Sequence of chain 1.C:
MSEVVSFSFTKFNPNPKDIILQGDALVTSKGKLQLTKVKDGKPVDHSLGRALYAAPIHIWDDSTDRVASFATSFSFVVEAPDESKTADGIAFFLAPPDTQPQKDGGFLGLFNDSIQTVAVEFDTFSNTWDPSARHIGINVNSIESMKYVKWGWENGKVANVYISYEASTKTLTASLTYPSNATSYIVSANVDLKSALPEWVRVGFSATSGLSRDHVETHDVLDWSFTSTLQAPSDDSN

Binding-site contacts:
Ligand atom C3 contacts residue PHE128 of chain 1.C at 3.6 Å (hydrophobic).
Ligand atom O3 contacts residue PHE128 of chain 1.C at 3.9 Å.
Ligand atom C2 contacts residue ASN130 of chain 1.C at 4.3 Å.
Ligand atom C2 contacts residue LEU214 of chain 1.C at 3.8 Å (hydrophobic).
Ligand atom O6 contacts residue HIS218 of chain 1.C at 3.5 Å (h-bond).
Ligand atom O5 contacts residue SER215 of chain 1.C at 4.4 Å.
Ligand atom O6 contacts residue SER215 of chain 1.C at 2.6 Å (h-bond).
Ligand atom C3 contacts residue ASN130 of chain 1.C at 3.6 Å.
Ligand atom O4 contacts residue LEU214 of chain 1.C at 3.1 Å (h-bond).
Ligand atom C6 contacts residue HIS218 of chain 1.C at 3.6 Å.
Ligand atom C6 contacts residue GLY213 of chain 1.C at 4.3 Å.
Ligand atom O3 contacts residue ASN130 of chain 1.C at 3.0 Å (h-bond).
Ligand atom O5 contacts residue LEU214 of chain 1.C at 3.7 Å.
Ligand atom C1 contacts residue LEU214 of chain 1.C at 4.0 Å (hydrophobic).
Ligand atom O2 contacts residue LEU214 of chain 1.C at 4.0 Å.
Ligand atom O3 contacts residue GLY106 of chain 1.C at 3.1 Å (h-bond).
Ligand atom O3 contacts residue SER215 of chain 1.C at 3.7 Å.
Ligand atom O3 contacts residue ASP88 of chain 1.C at 2.5 Å (salt-bridge).
Ligand atom O4 contacts residue GLY213 of chain 1.C at 3.3 Å.
Ligand atom O4 contacts residue ASP88 of chain 1.C at 2.6 Å (salt-bridge).
Ligand atom C6 contacts residue PHE128 of chain 1.C at 4.2 Å (hydrophobic).
Ligand atom C6 contacts residue ALA87 of chain 1.C at 4.3 Å (hydrophobic).
Ligand atom C6 contacts residue SER215 of chain 1.C at 3.6 Å.
Ligand atom O3 contacts residue LEU214 of chain 1.C at 3.9 Å.
Ligand atom C5 contacts residue PHE128 of chain 1.C at 3.9 Å (hydrophobic).
Ligand atom O4 contacts residue LEU214 of chain 1.C at 3.6 Å.
Ligand atom C3 contacts residue ASP88 of chain 1.C at 3.6 Å.
Ligand atom C6 contacts residue LEU214 of chain 1.C at 3.9 Å (hydrophobic).
Ligand atom C4 contacts residue ALA87 of chain 1.C at 4.1 Å (hydrophobic).
Ligand atom O2 contacts residue LEU214 of chain 1.C at 4.2 Å.
Ligand atom C3 contacts residue GLY106 of chain 1.C at 4.4 Å.
Ligand atom C3 contacts residue LEU214 of chain 1.C at 3.8 Å (hydrophobic).
Ligand atom C5 contacts residue LEU214 of chain 1.C at 4.2 Å (hydrophobic).
Ligand atom C4 contacts residue ASP88 of chain 1.C at 3.5 Å.
Ligand atom O4 contacts residue ALA87 of chain 1.C at 3.7 Å.
Ligand atom C4 contacts residue LEU214 of chain 1.C at 4.2 Å (hydrophobic).
Ligand atom C4 contacts residue PHE128 of chain 1.C at 3.7 Å (hydrophobic).
Ligand atom O2 contacts residue ASN130 of chain 1.C at 3.8 Å.
Ligand atom O2 contacts residue SER215 of chain 1.C at 3.9 Å.
Ligand atom O3 contacts residue GLY105 of chain 1.C at 3.9 Å.

This small molecule binds to this protein.
Small molecule (SMILES): OC[C@H]1O[C@@H](O[C@H]2[C@H](O)[C@@H](O)[C@@H](O)O[C@@H]2CO)[C@H](O)[C@@H](O)[C@H]1O